Sequence of chain 1.A:
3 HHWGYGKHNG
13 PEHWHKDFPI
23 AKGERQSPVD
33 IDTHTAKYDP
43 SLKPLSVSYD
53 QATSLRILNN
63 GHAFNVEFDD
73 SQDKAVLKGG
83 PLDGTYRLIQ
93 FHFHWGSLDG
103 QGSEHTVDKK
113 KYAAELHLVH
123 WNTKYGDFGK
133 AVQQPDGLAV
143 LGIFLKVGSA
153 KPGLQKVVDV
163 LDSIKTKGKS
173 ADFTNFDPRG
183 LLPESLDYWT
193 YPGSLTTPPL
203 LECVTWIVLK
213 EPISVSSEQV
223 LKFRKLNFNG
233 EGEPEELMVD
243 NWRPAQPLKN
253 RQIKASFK

This protein binds this small molecule.
Small molecule (SMILES): NS(=O)(=O)c1ccc(SC[C@@H](O)C[Se]c2ccccc2)cc1

Binding-site contacts:
Ligand atom C7 contacts residue HIS10 of chain 1.A at 3.2 Å.
Ligand atom C13 contacts residue ASN11 of chain 1.A at 3.8 Å.
Ligand atom O1 contacts residue HIS15 of chain 1.A at 2.9 Å (h-bond).
Ligand atom C14 contacts residue ASN11 of chain 1.A at 3.7 Å.
Ligand atom S1 contacts residue ASP19 of chain 1.A at 3.4 Å (salt-bridge).
Ligand atom O1 contacts residue LYS18 of chain 1.A at 4.1 Å.
Ligand atom N contacts residue ASN11 of chain 1.A at 3.6 Å.
Ligand atom C10 contacts residue HIS3 of chain 1.A at 3.7 Å.
Ligand atom C14 contacts residue HIS10 of chain 1.A at 3.4 Å.
Ligand atom C contacts residue HIS3 of chain 1.A at 3.4 Å.
Ligand atom N contacts residue HIS15 of chain 1.A at 3.8 Å.
Ligand atom C12 contacts residue ASP19 of chain 1.A at 3.8 Å.
Ligand atom SE contacts residue HIS10 of chain 1.A at 4.1 Å.
Ligand atom C contacts residue HIS10 of chain 1.A at 4.2 Å.
Ligand atom C13 contacts residue HIS10 of chain 1.A at 4.1 Å.
Ligand atom O2 contacts residue PHE20 of chain 1.A at 3.7 Å.
Ligand atom C9 contacts residue HIS3 of chain 1.A at 3.8 Å.
Ligand atom S1 contacts residue TRP16 of chain 1.A at 4.2 Å.
Ligand atom C12 contacts residue HIS4 of chain 1.A at 4.3 Å.
Ligand atom O2 contacts residue ASP19 of chain 1.A at 3.4 Å (salt-bridge).
Ligand atom C8 contacts residue HIS10 of chain 1.A at 3.8 Å.
Ligand atom O1 contacts residue TRP16 of chain 1.A at 3.7 Å.
Ligand atom O1 contacts residue ASP19 of chain 1.A at 2.8 Å (salt-bridge).
Ligand atom O2 contacts residue TRP5 of chain 1.A at 3.4 Å.
Ligand atom C13 contacts residue HIS15 of chain 1.A at 3.9 Å.
Ligand atom S contacts residue HIS3 of chain 1.A at 3.5 Å.
Ligand atom C10 contacts residue HIS4 of chain 1.A at 4.2 Å.
Ligand atom C1 contacts residue HIS3 of chain 1.A at 4.1 Å.
Ligand atom O contacts residue HIS3 of chain 1.A at 3.9 Å.
Ligand atom C2 contacts residue HIS10 of chain 1.A at 4.2 Å.
Ligand atom C8 contacts residue HIS3 of chain 1.A at 3.6 Å.
Ligand atom C1 contacts residue HIS10 of chain 1.A at 3.5 Å.
Ligand atom S1 contacts residue TRP5 of chain 1.A at 4.0 Å.
Ligand atom N contacts residue TRP16 of chain 1.A at 3.1 Å.
Ligand atom N contacts residue TRP5 of chain 1.A at 3.4 Å.
Ligand atom C11 contacts residue ASP19 of chain 1.A at 3.5 Å.
Ligand atom C12 contacts residue TRP5 of chain 1.A at 4.2 Å (hydrophobic).
Ligand atom C6 contacts residue HIS10 of chain 1.A at 3.8 Å.
Ligand atom C11 contacts residue HIS4 of chain 1.A at 4.2 Å.
Ligand atom S1 contacts residue HIS15 of chain 1.A at 4.0 Å.